Sequence of chain 1.F:
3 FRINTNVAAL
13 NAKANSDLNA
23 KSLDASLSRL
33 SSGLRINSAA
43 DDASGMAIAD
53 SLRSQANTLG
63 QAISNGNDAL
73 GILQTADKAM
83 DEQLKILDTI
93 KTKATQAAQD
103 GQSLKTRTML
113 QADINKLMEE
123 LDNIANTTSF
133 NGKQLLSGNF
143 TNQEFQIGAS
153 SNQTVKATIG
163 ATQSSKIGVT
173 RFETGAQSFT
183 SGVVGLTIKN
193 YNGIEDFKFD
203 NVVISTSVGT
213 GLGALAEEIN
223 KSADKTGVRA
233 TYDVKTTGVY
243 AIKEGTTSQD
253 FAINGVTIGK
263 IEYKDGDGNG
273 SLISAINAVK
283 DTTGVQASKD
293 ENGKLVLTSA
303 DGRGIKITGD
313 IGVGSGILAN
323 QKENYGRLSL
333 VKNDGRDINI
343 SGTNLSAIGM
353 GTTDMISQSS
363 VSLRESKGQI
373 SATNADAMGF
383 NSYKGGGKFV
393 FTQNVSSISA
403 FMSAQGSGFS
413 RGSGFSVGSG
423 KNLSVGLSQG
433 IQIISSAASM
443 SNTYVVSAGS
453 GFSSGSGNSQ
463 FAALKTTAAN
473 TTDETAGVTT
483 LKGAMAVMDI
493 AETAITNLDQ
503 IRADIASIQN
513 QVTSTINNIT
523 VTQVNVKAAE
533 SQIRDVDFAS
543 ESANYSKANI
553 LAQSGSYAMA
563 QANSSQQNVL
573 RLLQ

A small-molecule ligand and the protein it binds are described below.
Small molecule (SMILES): C[C@H](O)[C@H](N)[C@@H]1O[C@](O)(C(=O)O)C[C@H](O)[C@@H]1N

Binding-site contacts:
Ligand atom C3 contacts residue SER461 of chain 1.F at 1.6 Å.
Ligand atom C2 contacts residue SER461 of chain 1.F at 1.4 Å.
Ligand atom C4 contacts residue SER461 of chain 1.F at 3.0 Å.
Ligand atom C1 contacts residue GLY457 of chain 1.F at 3.8 Å.
Ligand atom N7 contacts residue ALA439 of chain 1.F at 3.3 Å (h-bond).
Ligand atom O1B contacts residue SER458 of chain 1.F at 4.4 Å.
Ligand atom C5 contacts residue SER461 of chain 1.F at 3.8 Å.
Ligand atom C7 contacts residue MET357 of chain 1.F at 4.3 Å (hydrophobic).
Ligand atom O8 contacts residue SER456 of chain 1.F at 3.9 Å.
Ligand atom O1B contacts residue GLY459 of chain 1.F at 4.5 Å.
Ligand atom N5 contacts residue SER461 of chain 1.F at 4.5 Å.
Ligand atom O1B contacts residue GLY457 of chain 1.F at 3.2 Å (h-bond).
Ligand atom C6 contacts residue MET357 of chain 1.F at 4.2 Å (hydrophobic).
Ligand atom O6 contacts residue SER461 of chain 1.F at 2.8 Å (h-bond).
Ligand atom O4 contacts residue SER461 of chain 1.F at 3.7 Å.
Ligand atom O1B contacts residue SER456 of chain 1.F at 4.4 Å.
Ligand atom O1B contacts residue SER461 of chain 1.F at 2.6 Å (h-bond).
Ligand atom C8 contacts residue ALA439 of chain 1.F at 3.3 Å (hydrophobic).
Ligand atom C9 contacts residue ALA439 of chain 1.F at 3.4 Å (hydrophobic).
Ligand atom C4 contacts residue GLN462 of chain 1.F at 4.2 Å.
Ligand atom O1A contacts residue SER461 of chain 1.F at 3.5 Å (h-bond).
Ligand atom C3 contacts residue GLN462 of chain 1.F at 3.7 Å.
Ligand atom C4 contacts residue THR354 of chain 1.F at 3.4 Å.
Ligand atom C1 contacts residue SER461 of chain 1.F at 2.4 Å.
Ligand atom O6 contacts residue SER456 of chain 1.F at 4.0 Å.
Ligand atom C7 contacts residue ALA439 of chain 1.F at 3.7 Å (hydrophobic).
Ligand atom C5 contacts residue THR354 of chain 1.F at 3.8 Å.
Ligand atom C6 contacts residue SER461 of chain 1.F at 3.5 Å.
Ligand atom C9 contacts residue ALA440 of chain 1.F at 4.2 Å (hydrophobic).
Ligand atom C7 contacts residue MET442 of chain 1.F at 4.2 Å (hydrophobic).
Ligand atom N7 contacts residue MET357 of chain 1.F at 3.8 Å.
Ligand atom O4 contacts residue THR354 of chain 1.F at 3.1 Å (h-bond).
Ligand atom N5 contacts residue THR354 of chain 1.F at 4.1 Å.
Ligand atom N7 contacts residue MET442 of chain 1.F at 3.3 Å.
Ligand atom C8 contacts residue ALA440 of chain 1.F at 4.4 Å (hydrophobic).
Ligand atom N7 contacts residue SER461 of chain 1.F at 4.5 Å.
Ligand atom C2 contacts residue GLY457 of chain 1.F at 4.4 Å.
Ligand atom O1A contacts residue GLY457 of chain 1.F at 4.5 Å.